Binding-site contacts:
Ligand atom N1 contacts residue VAL143 of chain 6.A at 4.0 Å.
Ligand atom C6 contacts residue GLN140 of chain 6.A at 4.0 Å.
Ligand atom O22 contacts residue GLN140 of chain 6.A at 4.0 Å.
Ligand atom C16 contacts residue GLN140 of chain 6.A at 3.6 Å.
Ligand atom C11 contacts residue GLN140 of chain 6.A at 3.9 Å.
Ligand atom C14 contacts residue GLN140 of chain 6.A at 3.5 Å.
Ligand atom O5 contacts residue GLN140 of chain 6.A at 3.6 Å.
Ligand atom F contacts residue LEU202 of chain 6.A at 3.5 Å.
Ligand atom C4 contacts residue ARG136 of chain 6.A at 3.9 Å.
Ligand atom C13 contacts residue GLN140 of chain 6.A at 4.0 Å.
Ligand atom O1 contacts residue GLN140 of chain 6.A at 4.2 Å.
Ligand atom C5 contacts residue GLN140 of chain 6.A at 4.5 Å.
Ligand atom C3 contacts residue ARG136 of chain 6.A at 3.9 Å.
Ligand atom O12 contacts residue VAL143 of chain 6.A at 3.5 Å.
Ligand atom O6 contacts residue GLN140 of chain 6.A at 2.9 Å (h-bond).
Ligand atom O11 contacts residue LEU202 of chain 6.A at 3.6 Å.
Ligand atom C6 contacts residue ARG137 of chain 6.A at 4.0 Å.
Ligand atom O3 contacts residue VAL198 of chain 6.A at 4.1 Å.
Ligand atom O4 contacts residue ARG136 of chain 6.A at 2.8 Å (salt-bridge).
Ligand atom C5 contacts residue ARG136 of chain 6.A at 4.3 Å.
Ligand atom O21 contacts residue GLN140 of chain 6.A at 4.0 Å.
Ligand atom O11 contacts residue GLN140 of chain 6.A at 4.2 Å.
Ligand atom C2 contacts residue LEU202 of chain 6.A at 3.6 Å (hydrophobic).
Ligand atom C12 contacts residue GLN140 of chain 6.A at 3.9 Å.
Ligand atom C6 contacts residue ARG136 of chain 6.A at 3.3 Å.
Ligand atom O6 contacts residue ARG137 of chain 6.A at 3.8 Å.
Ligand atom O11 contacts residue VAL143 of chain 6.A at 3.6 Å.
Ligand atom O3 contacts residue ARG136 of chain 6.A at 2.8 Å (salt-bridge).
Ligand atom C15 contacts residue GLN140 of chain 6.A at 3.4 Å.
Ligand atom N2 contacts residue GLN140 of chain 6.A at 3.7 Å.
Ligand atom O3 contacts residue LEU202 of chain 6.A at 4.4 Å.
Ligand atom O6 contacts residue ARG136 of chain 6.A at 4.1 Å.
Ligand atom O1 contacts residue LEU202 of chain 6.A at 4.3 Å.

A protein and the small-molecule ligand that binds it are described below.
Small molecule (SMILES): O=[N+]([O-])c1ccc(O[C@@H]2O[C@H](CO)[C@@H](O)[C@H](O)[C@H]2F)c([N+](=O)[O-])c1

Sequence of chain 6.A:
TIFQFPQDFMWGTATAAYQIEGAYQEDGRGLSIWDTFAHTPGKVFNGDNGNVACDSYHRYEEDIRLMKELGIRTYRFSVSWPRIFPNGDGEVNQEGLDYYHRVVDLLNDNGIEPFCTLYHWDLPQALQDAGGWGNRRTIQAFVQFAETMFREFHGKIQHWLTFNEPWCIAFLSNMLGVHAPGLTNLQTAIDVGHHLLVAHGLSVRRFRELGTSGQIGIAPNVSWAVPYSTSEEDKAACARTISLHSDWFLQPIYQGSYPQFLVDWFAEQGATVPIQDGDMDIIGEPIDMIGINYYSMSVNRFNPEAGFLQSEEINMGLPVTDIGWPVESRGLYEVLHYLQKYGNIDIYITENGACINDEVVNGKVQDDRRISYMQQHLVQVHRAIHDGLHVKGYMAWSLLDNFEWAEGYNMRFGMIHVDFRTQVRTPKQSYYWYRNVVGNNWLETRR